Sequence of chain 8.C:
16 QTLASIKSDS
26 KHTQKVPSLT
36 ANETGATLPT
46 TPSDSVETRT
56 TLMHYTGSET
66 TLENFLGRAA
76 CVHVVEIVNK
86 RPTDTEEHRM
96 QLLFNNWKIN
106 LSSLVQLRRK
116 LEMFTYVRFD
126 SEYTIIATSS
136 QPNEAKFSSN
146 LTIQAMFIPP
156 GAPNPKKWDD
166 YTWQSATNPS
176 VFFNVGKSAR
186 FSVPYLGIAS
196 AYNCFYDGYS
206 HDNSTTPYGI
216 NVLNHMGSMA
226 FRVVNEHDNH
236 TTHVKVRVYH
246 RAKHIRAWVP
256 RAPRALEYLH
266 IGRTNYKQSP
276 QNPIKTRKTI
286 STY

Sequence of chain 60.D:
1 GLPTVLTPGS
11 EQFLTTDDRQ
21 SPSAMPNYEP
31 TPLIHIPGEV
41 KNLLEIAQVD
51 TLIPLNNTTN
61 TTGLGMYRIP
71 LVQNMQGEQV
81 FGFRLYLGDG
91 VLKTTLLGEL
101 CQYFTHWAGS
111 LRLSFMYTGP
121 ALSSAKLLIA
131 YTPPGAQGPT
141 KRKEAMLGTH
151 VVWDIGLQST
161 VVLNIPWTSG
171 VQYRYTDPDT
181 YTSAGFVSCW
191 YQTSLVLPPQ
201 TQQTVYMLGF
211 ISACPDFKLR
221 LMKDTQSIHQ

The small molecule below binds the protein below.
Small molecule (SMILES): Nc1nc(-c2ccccc2)nc2[nH]nc(Nc3ccc(C(F)(F)F)cc3)c12

Binding-site contacts:
Ligand atom N1 contacts residue ASN219 of chain 8.C at 3.9 Å.
Ligand atom C13 contacts residue LEU218 of chain 8.C at 3.6 Å (hydrophobic).
Ligand atom N6 contacts residue ASN219 of chain 8.C at 3.5 Å.
Ligand atom N5 contacts residue TYR197 of chain 8.C at 3.8 Å.
Ligand atom C1 contacts residue TYR197 of chain 8.C at 3.8 Å (hydrophobic).
Ligand atom F3 contacts residue ILE104 of chain 8.C at 3.7 Å.
Ligand atom C18 contacts residue ILE104 of chain 8.C at 3.9 Å (hydrophobic).
Ligand atom C9 contacts residue ASN198 of chain 8.C at 3.1 Å.
Ligand atom C15 contacts residue ASN198 of chain 8.C at 2.5 Å.
Ligand atom F2 contacts residue TYR128 of chain 8.C at 3.4 Å.
Ligand atom C13 contacts residue ASN198 of chain 8.C at 2.6 Å.
Ligand atom C17 contacts residue ASN198 of chain 8.C at 3.7 Å.
Ligand atom N2 contacts residue ASN198 of chain 8.C at 3.3 Å (h-bond).
Ligand atom C3 contacts residue TYR197 of chain 8.C at 3.8 Å (hydrophobic).
Ligand atom F2 contacts residue MET221 of chain 8.C at 2.9 Å.
Ligand atom N5 contacts residue ASN198 of chain 8.C at 3.0 Å (h-bond).
Ligand atom F3 contacts residue LEU106 of chain 8.C at 3.5 Å.
Ligand atom N3 contacts residue ASN198 of chain 8.C at 2.3 Å (h-bond).
Ligand atom F2 contacts residue ILE104 of chain 8.C at 3.4 Å.
Ligand atom C12 contacts residue LEU218 of chain 8.C at 3.6 Å (hydrophobic).
Ligand atom C6 contacts residue ASN105 of chain 8.C at 3.6 Å.
Ligand atom C10 contacts residue LEU218 of chain 8.C at 3.4 Å (hydrophobic).
Ligand atom C6 contacts residue MET221 of chain 8.C at 3.8 Å (hydrophobic).
Ligand atom C17 contacts residue ALA194 of chain 8.C at 3.6 Å (hydrophobic).
Ligand atom N3 contacts residue TYR197 of chain 8.C at 3.9 Å.
Ligand atom C15 contacts residue SER198 of chain 8.B at 3.6 Å.
Ligand atom N6 contacts residue LEU218 of chain 8.C at 3.4 Å (h-bond).
Ligand atom N4 contacts residue LEU218 of chain 8.C at 3.0 Å (h-bond).
Ligand atom C4 contacts residue ASN105 of chain 8.C at 3.4 Å.
Ligand atom C6 contacts residue ILE104 of chain 8.C at 3.3 Å (hydrophobic).
Ligand atom C4 contacts residue MET221 of chain 8.C at 3.7 Å (hydrophobic).
Ligand atom C11 contacts residue LEU218 of chain 8.C at 3.6 Å (hydrophobic).
Ligand atom F1 contacts residue SER126 of chain 8.C at 3.6 Å.
Ligand atom C13 contacts residue ALA196 of chain 8.C at 3.8 Å (hydrophobic).
Ligand atom C14 contacts residue LEU218 of chain 8.C at 3.5 Å (hydrophobic).
Ligand atom C15 contacts residue ALA194 of chain 8.C at 3.5 Å (hydrophobic).
Ligand atom F3 contacts residue TYR128 of chain 8.C at 3.4 Å.
Ligand atom C15 contacts residue LEU218 of chain 8.C at 3.8 Å (hydrophobic).
Ligand atom N6 contacts residue MET221 of chain 8.C at 3.2 Å.
Ligand atom C2 contacts residue MET221 of chain 8.C at 3.8 Å (hydrophobic).

Sequence of chain 8.B:
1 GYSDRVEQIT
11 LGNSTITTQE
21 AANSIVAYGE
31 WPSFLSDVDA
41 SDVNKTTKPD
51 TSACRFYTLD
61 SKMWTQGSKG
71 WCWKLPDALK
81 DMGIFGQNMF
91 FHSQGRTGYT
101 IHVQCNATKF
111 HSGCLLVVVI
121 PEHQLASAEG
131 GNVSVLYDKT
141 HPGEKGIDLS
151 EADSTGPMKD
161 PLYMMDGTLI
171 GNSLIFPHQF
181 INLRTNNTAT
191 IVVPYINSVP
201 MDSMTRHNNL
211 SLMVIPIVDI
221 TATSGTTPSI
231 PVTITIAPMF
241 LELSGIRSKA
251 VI